Sequence of chain 1.D:
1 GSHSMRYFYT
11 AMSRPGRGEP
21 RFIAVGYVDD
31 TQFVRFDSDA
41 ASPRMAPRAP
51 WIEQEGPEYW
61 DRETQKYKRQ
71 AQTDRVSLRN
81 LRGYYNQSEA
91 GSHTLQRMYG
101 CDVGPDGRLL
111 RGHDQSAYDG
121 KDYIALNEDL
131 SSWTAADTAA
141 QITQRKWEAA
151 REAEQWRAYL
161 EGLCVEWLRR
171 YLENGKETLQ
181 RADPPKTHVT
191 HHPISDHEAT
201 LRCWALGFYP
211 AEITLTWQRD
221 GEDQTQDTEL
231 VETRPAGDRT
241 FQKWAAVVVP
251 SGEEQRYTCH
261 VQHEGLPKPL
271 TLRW

This small molecule binds to this protein.
Small molecule (SMILES): CSCC[C@H](NC(=O)[C@@H](NC(=O)[C@@H](N)Cc1ccccc1)[C@@H](C)O)C(=O)N[C@@H](CCCN=C(N)N)C(=O)N[C@@H](CC(C)C)C(=O)N[C@@H](CC(C)C)C(=O)N[C@@H](CO)C(=O)N1CCC[C@H]1C(=O)N[C@H](C(=O)O)C(C)C

Binding-site contacts:
Ligand atom N contacts residue SER77 of chain 1.D at 2.9 Å (h-bond).
Ligand atom O contacts residue TRP147 of chain 1.D at 2.9 Å (h-bond).
Ligand atom N contacts residue GLU63 of chain 1.D at 3.0 Å (salt-bridge).
Ligand atom N contacts residue THR73 of chain 1.D at 3.5 Å.
Ligand atom O contacts residue THR143 of chain 1.D at 2.7 Å (h-bond).
Ligand atom CG contacts residue TRP167 of chain 1.D at 3.5 Å (hydrophobic).
Ligand atom N contacts residue LYS66 of chain 1.D at 3.6 Å (salt-bridge).
Ligand atom CA contacts residue TYR7 of chain 1.D at 3.5 Å (hydrophobic).
Ligand atom CG2 contacts residue TYR7 of chain 1.D at 3.5 Å (hydrophobic).
Ligand atom CA contacts residue SER77 of chain 1.D at 3.3 Å.
Ligand atom CD2 contacts residue TRP167 of chain 1.D at 3.4 Å (hydrophobic).
Ligand atom N contacts residue TYR99 of chain 1.D at 3.0 Å (h-bond).
Ligand atom CD2 contacts residue GLU63 of chain 1.D at 3.3 Å.
Ligand atom OG1 contacts residue GLU63 of chain 1.D at 3.2 Å (salt-bridge).
Ligand atom CB contacts residue GLU152 of chain 1.D at 3.4 Å.
Ligand atom N contacts residue TYR171 of chain 1.D at 2.8 Å (h-bond).
Ligand atom OG contacts residue GLU152 of chain 1.D at 2.6 Å (salt-bridge).
Ligand atom CE2 contacts residue LYS66 of chain 1.D at 3.6 Å.
Ligand atom O contacts residue TYR84 of chain 1.D at 2.7 Å (h-bond).
Ligand atom N contacts residue GLU152 of chain 1.D at 3.1 Å (salt-bridge).
Ligand atom OXT contacts residue ASN80 of chain 1.D at 2.9 Å (h-bond).
Ligand atom CB contacts residue TYR99 of chain 1.D at 3.5 Å (hydrophobic).
Ligand atom C contacts residue TYR84 of chain 1.D at 3.3 Å (hydrophobic).
Ligand atom CB contacts residue SER77 of chain 1.D at 3.5 Å.
Ligand atom CB contacts residue TYR171 of chain 1.D at 3.6 Å (hydrophobic).
Ligand atom OXT contacts residue TYR84 of chain 1.D at 3.2 Å (h-bond).
Ligand atom CZ contacts residue LYS66 of chain 1.D at 3.5 Å.
Ligand atom N contacts residue TYR7 of chain 1.D at 2.7 Å (h-bond).
Ligand atom O contacts residue LYS66 of chain 1.D at 2.9 Å (salt-bridge).
Ligand atom CE1 contacts residue LYS66 of chain 1.D at 3.6 Å.
Ligand atom SD contacts residue TYR159 of chain 1.D at 3.5 Å.
Ligand atom C contacts residue THR143 of chain 1.D at 3.6 Å.
Ligand atom CA contacts residue TYR99 of chain 1.D at 3.4 Å (hydrophobic).
Ligand atom OG1 contacts residue LYS66 of chain 1.D at 3.1 Å.
Ligand atom CB contacts residue THR143 of chain 1.D at 3.5 Å.
Ligand atom CB contacts residue TRP167 of chain 1.D at 3.4 Å (hydrophobic).
Ligand atom CD1 contacts residue GLN70 of chain 1.D at 3.4 Å.
Ligand atom CA contacts residue TYR171 of chain 1.D at 3.5 Å (hydrophobic).
Ligand atom O contacts residue TYR159 of chain 1.D at 2.7 Å (h-bond).
Ligand atom CG2 contacts residue GLU63 of chain 1.D at 3.6 Å.